Binding-site contacts:
Ligand atom C7 contacts residue LEU922 of chain 1.B at 3.9 Å (hydrophobic).
Ligand atom C8 contacts residue ASN717 of chain 1.B at 4.3 Å.
Ligand atom O5 contacts residue GLN1071 of chain 1.B at 4.0 Å.
Ligand atom C5 contacts residue ASN717 of chain 1.B at 3.7 Å.
Ligand atom O6 contacts residue GLN926 of chain 1.B at 4.2 Å.
Ligand atom C5 contacts residue GLN926 of chain 1.B at 4.2 Å.
Ligand atom C1 contacts residue ASN717 of chain 1.B at 1.4 Å.
Ligand atom C5 contacts residue LEU922 of chain 1.B at 4.0 Å (hydrophobic).
Ligand atom C3 contacts residue LEU922 of chain 1.B at 4.5 Å (hydrophobic).
Ligand atom O7 contacts residue ASN717 of chain 1.B at 3.0 Å (h-bond).
Ligand atom C7 contacts residue GLN1071 of chain 1.B at 3.8 Å.
Ligand atom O7 contacts residue GLN1071 of chain 1.B at 2.8 Å (h-bond).
Ligand atom O7 contacts residue LEU922 of chain 1.B at 3.2 Å.
Ligand atom C2 contacts residue GLN1071 of chain 1.B at 4.2 Å.
Ligand atom C2 contacts residue ASN717 of chain 1.B at 2.5 Å.
Ligand atom C7 contacts residue ASN717 of chain 1.B at 3.1 Å.
Ligand atom O4 contacts residue LEU922 of chain 1.B at 4.1 Å.
Ligand atom C6 contacts residue GLN926 of chain 1.B at 4.0 Å.
Ligand atom C3 contacts residue ASN717 of chain 1.B at 3.8 Å.
Ligand atom C8 contacts residue THR716 of chain 1.B at 4.3 Å.
Ligand atom C1 contacts residue GLN1071 of chain 1.B at 4.0 Å.
Ligand atom C4 contacts residue ASN717 of chain 1.B at 4.2 Å.
Ligand atom N2 contacts residue GLN1071 of chain 1.B at 4.4 Å.
Ligand atom O5 contacts residue ASN717 of chain 1.B at 2.4 Å (h-bond).
Ligand atom C8 contacts residue LEU922 of chain 1.B at 4.2 Å (hydrophobic).
Ligand atom C1 contacts residue LEU922 of chain 1.B at 4.3 Å (hydrophobic).
Ligand atom C6 contacts residue LEU922 of chain 1.B at 4.3 Å (hydrophobic).
Ligand atom N2 contacts residue ASN717 of chain 1.B at 2.9 Å (h-bond).

The protein below binds the small molecule below.
Small molecule (SMILES): CC(=O)N[C@H]1[C@H](O[C@H]2[C@H](O)[C@@H](NC(C)=O)CO[C@@H]2CO)O[C@H](CO)[C@@H](O)[C@@H]1O

Sequence of chain 1.B:
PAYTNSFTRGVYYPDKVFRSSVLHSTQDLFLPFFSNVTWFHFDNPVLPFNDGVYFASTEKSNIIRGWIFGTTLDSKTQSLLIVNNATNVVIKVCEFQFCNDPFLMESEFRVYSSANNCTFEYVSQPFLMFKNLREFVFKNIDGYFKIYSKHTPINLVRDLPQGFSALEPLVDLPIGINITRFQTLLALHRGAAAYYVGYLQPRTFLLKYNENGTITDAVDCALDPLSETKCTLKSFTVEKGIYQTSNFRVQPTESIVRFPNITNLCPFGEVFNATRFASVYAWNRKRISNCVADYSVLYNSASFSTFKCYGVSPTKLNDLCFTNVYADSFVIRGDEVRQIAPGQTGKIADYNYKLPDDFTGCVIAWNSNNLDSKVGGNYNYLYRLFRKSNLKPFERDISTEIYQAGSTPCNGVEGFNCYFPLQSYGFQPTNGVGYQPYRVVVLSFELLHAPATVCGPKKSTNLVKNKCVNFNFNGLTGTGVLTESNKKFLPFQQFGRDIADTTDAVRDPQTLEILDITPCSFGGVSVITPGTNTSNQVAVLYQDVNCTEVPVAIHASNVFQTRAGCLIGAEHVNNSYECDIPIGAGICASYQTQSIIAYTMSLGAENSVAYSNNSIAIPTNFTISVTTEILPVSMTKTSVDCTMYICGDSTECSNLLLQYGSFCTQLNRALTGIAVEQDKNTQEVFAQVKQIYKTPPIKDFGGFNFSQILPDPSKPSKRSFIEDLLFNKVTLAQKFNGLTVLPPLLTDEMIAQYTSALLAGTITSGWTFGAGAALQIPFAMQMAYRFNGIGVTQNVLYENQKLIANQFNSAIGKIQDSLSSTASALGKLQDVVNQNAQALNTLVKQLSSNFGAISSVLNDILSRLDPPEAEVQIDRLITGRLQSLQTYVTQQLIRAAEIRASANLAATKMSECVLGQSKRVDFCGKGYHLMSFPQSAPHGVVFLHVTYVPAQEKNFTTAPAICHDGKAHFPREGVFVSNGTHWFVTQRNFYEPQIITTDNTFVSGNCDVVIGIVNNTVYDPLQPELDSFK